This small molecule binds to this protein.
Small molecule (SMILES): CC(C)(C)NC(=O)[C@@H]1CN(Cc2cccnc2)CCN1C[C@@H](O)C[C@@H](Cc1ccccc1)C(=O)N[C@H]1c2ccccc2C[C@H]1O

Sequence of chain 3.A:
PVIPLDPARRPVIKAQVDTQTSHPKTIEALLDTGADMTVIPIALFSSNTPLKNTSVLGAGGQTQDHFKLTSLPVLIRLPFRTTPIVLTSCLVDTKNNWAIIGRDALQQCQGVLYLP

Binding-site contacts:
Ligand atom C12 contacts residue ASP32 of chain 3.B at 3.2 Å.
Ligand atom N3 contacts residue GLY34 of chain 3.B at 3.6 Å (h-bond).
Ligand atom C27 contacts residue LEU91 of chain 3.A at 3.8 Å (hydrophobic).
Ligand atom C14 contacts residue ILE100 of chain 3.B at 3.8 Å (hydrophobic).
Ligand atom C16 contacts residue TRP98 of chain 3.B at 3.5 Å (hydrophobic).
Ligand atom C8 contacts residue LEU30 of chain 3.A at 3.8 Å (hydrophobic).
Ligand atom C26 contacts residue MET37 of chain 3.A at 3.4 Å (hydrophobic).
Ligand atom C20 contacts residue GLY34 of chain 3.A at 3.6 Å.
Ligand atom C23 contacts residue ASP36 of chain 3.A at 3.8 Å.
Ligand atom C26 contacts residue LEU91 of chain 3.A at 3.5 Å (hydrophobic).
Ligand atom C27 contacts residue VAL39 of chain 3.A at 3.4 Å (hydrophobic).
Ligand atom C11 contacts residue ASP32 of chain 3.A at 3.5 Å.
Ligand atom C13 contacts residue ASP32 of chain 3.B at 3.4 Å.
Ligand atom C13 contacts residue GLY34 of chain 3.A at 3.6 Å.
Ligand atom C17 contacts residue TRP98 of chain 3.B at 3.5 Å (hydrophobic).
Ligand atom C8 contacts residue GLY34 of chain 3.B at 3.6 Å.
Ligand atom C8 contacts residue ASP32 of chain 3.A at 3.3 Å.
Ligand atom C27 contacts residue MET37 of chain 3.A at 3.2 Å (hydrophobic).
Ligand atom C18 contacts residue ARG10 of chain 3.B at 3.2 Å.
Ligand atom C31 contacts residue TRP98 of chain 3.A at 3.7 Å (hydrophobic).
Ligand atom C28 contacts residue VAL39 of chain 3.A at 3.8 Å (hydrophobic).
Ligand atom C36 contacts residue TRP98 of chain 3.A at 3.4 Å (hydrophobic).
Ligand atom C33 contacts residue ARG10 of chain 3.A at 3.4 Å.
Ligand atom C9 contacts residue ILE100 of chain 3.A at 3.6 Å (hydrophobic).
Ligand atom C20 contacts residue LEU30 of chain 3.B at 3.5 Å (hydrophobic).
Ligand atom C6 contacts residue MET37 of chain 3.B at 3.7 Å (hydrophobic).
Ligand atom O2 contacts residue ASP32 of chain 3.B at 3.1 Å (salt-bridge).
Ligand atom O4 contacts residue GLY34 of chain 3.A at 3.2 Å (h-bond).
Ligand atom C11 contacts residue ASP32 of chain 3.B at 3.6 Å.
Ligand atom C2 contacts residue GLY34 of chain 3.B at 3.3 Å.
Ligand atom O2 contacts residue ASP32 of chain 3.A at 2.6 Å (salt-bridge).
Ligand atom C10 contacts residue GLY34 of chain 3.B at 3.5 Å.
Ligand atom N5 contacts residue ARG10 of chain 3.A at 3.4 Å (salt-bridge).
Ligand atom C19 contacts residue ARG10 of chain 3.B at 3.2 Å.
Ligand atom O4 contacts residue ASP36 of chain 3.A at 3.1 Å (salt-bridge).
Ligand atom C5 contacts residue VAL56 of chain 3.B at 3.7 Å (hydrophobic).
Ligand atom C35 contacts residue TRP98 of chain 3.A at 3.8 Å (hydrophobic).
Ligand atom C21 contacts residue GLY34 of chain 3.A at 3.8 Å.
Ligand atom N4 contacts residue GLY34 of chain 3.A at 3.1 Å (h-bond).
Ligand atom C7 contacts residue ALA35 of chain 3.B at 3.7 Å (hydrophobic).

Sequence of chain 3.B:
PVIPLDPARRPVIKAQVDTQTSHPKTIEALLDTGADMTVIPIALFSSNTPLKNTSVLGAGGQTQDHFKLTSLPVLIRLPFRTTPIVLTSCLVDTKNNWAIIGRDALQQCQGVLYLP